The protein below binds the small molecule below.
Small molecule (SMILES): N[C@@H](Cc1ccccc1)C(=O)O

Sequence of chain 1.GB:
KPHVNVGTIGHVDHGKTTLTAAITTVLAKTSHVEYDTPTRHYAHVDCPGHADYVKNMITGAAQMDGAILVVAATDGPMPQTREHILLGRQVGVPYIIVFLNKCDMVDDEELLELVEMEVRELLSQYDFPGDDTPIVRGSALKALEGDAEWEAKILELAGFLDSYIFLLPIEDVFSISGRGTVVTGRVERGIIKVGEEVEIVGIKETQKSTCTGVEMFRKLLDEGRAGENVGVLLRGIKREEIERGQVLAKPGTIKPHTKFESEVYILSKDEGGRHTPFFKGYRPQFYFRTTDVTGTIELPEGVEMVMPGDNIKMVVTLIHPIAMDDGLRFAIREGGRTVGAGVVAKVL

Binding-site contacts:
Ligand atom N contacts residue PHE261 of chain 1.GB at 3.9 Å.
Ligand atom CA contacts residue PHE261 of chain 1.GB at 4.2 Å (hydrophobic).
Ligand atom CD1 contacts residue THR228 of chain 1.GB at 4.0 Å.
Ligand atom CE2 contacts residue PHE261 of chain 1.GB at 4.2 Å (hydrophobic).
Ligand atom N contacts residue VAL274 of chain 1.GB at 3.0 Å.
Ligand atom O contacts residue MET260 of chain 1.GB at 3.9 Å.
Ligand atom C contacts residue THR228 of chain 1.GB at 4.3 Å.
Ligand atom N contacts residue MET260 of chain 1.GB at 3.8 Å.
Ligand atom CA contacts residue THR228 of chain 1.GB at 4.0 Å.
Ligand atom O contacts residue PHE261 of chain 1.GB at 2.7 Å (h-bond).
Ligand atom CB contacts residue ASN273 of chain 1.GB at 4.0 Å.
Ligand atom CD1 contacts residue GLU215 of chain 1.GB at 4.1 Å.
Ligand atom CE1 contacts residue ASP216 of chain 1.GB at 4.5 Å.
Ligand atom C contacts residue PHE261 of chain 1.GB at 3.7 Å (hydrophobic).
Ligand atom CE1 contacts residue PHE218 of chain 1.GB at 4.0 Å (hydrophobic).
Ligand atom CB contacts residue PHE261 of chain 1.GB at 4.0 Å (hydrophobic).
Ligand atom CZ contacts residue PHE218 of chain 1.GB at 4.5 Å (hydrophobic).
Ligand atom CA contacts residue VAL274 of chain 1.GB at 3.9 Å (hydrophobic).
Ligand atom CG contacts residue PHE261 of chain 1.GB at 4.0 Å (hydrophobic).
Ligand atom CD2 contacts residue PHE261 of chain 1.GB at 3.3 Å (hydrophobic).
Ligand atom CE1 contacts residue THR228 of chain 1.GB at 4.3 Å.
Ligand atom CA contacts residue GLY275 of chain 1.GB at 4.0 Å.
Ligand atom O contacts residue ARG262 of chain 1.GB at 3.9 Å.
Ligand atom N contacts residue GLY275 of chain 1.GB at 3.1 Å (h-bond).
Ligand atom N contacts residue ASN273 of chain 1.GB at 3.7 Å.
Ligand atom N contacts residue GLU259 of chain 1.GB at 3.5 Å (salt-bridge).